Binding-site contacts:
Ligand atom C contacts residue ARG29 of chain 13.C at 3.9 Å.
Ligand atom N contacts residue ASP243 of chain 13.C at 3.3 Å (salt-bridge).
Ligand atom O contacts residue ILE25 of chain 13.C at 3.8 Å.
Ligand atom C contacts residue ASP243 of chain 13.C at 3.5 Å.
Ligand atom O contacts residue ASP243 of chain 13.C at 4.3 Å.
Ligand atom OG contacts residue ARG35 of chain 13.C at 4.2 Å.
Ligand atom O contacts residue ARG29 of chain 13.C at 4.2 Å.
Ligand atom CG2 contacts residue PRO43 of chain 13.C at 4.3 Å (hydrophobic).
Ligand atom O contacts residue ARG35 of chain 13.C at 2.9 Å (salt-bridge).
Ligand atom CD2 contacts residue ARG29 of chain 13.C at 3.8 Å.
Ligand atom CB contacts residue ARG35 of chain 13.C at 3.8 Å.
Ligand atom CG2 contacts residue ARG36 of chain 13.C at 3.8 Å.
Ligand atom C contacts residue ARG36 of chain 13.C at 3.2 Å.
Ligand atom OG contacts residue PHE244 of chain 13.C at 3.7 Å.
Ligand atom N contacts residue ASP243 of chain 13.C at 3.8 Å.
Ligand atom N contacts residue ARG35 of chain 13.C at 4.1 Å.
Ligand atom N contacts residue ARG35 of chain 13.C at 4.4 Å.
Ligand atom CA contacts residue ASP243 of chain 13.C at 4.2 Å.
Ligand atom O contacts residue ARG35 of chain 13.C at 3.3 Å (salt-bridge).
Ligand atom CB contacts residue ASP243 of chain 13.C at 3.9 Å.
Ligand atom CA contacts residue ARG35 of chain 13.C at 4.5 Å.
Ligand atom CG2 contacts residue GLU245 of chain 13.C at 3.4 Å.
Ligand atom O contacts residue ARG29 of chain 13.C at 3.0 Å (salt-bridge).
Ligand atom O contacts residue PRO43 of chain 13.C at 3.7 Å.
Ligand atom CA contacts residue ARG29 of chain 13.C at 4.2 Å.
Ligand atom CG2 contacts residue ARG35 of chain 13.C at 3.9 Å.
Ligand atom O contacts residue ARG36 of chain 13.C at 2.9 Å (salt-bridge).
Ligand atom N contacts residue ARG35 of chain 13.C at 4.1 Å.
Ligand atom CG1 contacts residue ASP243 of chain 13.C at 3.3 Å.
Ligand atom O contacts residue ASP243 of chain 13.C at 4.3 Å.
Ligand atom CB contacts residue ASP243 of chain 13.C at 4.2 Å.
Ligand atom CG1 contacts residue ARG35 of chain 13.C at 4.4 Å.
Ligand atom CD1 contacts residue ARG29 of chain 13.C at 3.6 Å.
Ligand atom C contacts residue PRO43 of chain 13.C at 4.5 Å (hydrophobic).
Ligand atom CB contacts residue ARG35 of chain 13.C at 3.4 Å.
Ligand atom C contacts residue ASP243 of chain 13.C at 4.4 Å.
Ligand atom C contacts residue ARG35 of chain 13.C at 3.5 Å.
Ligand atom O contacts residue PHE37 of chain 13.C at 3.8 Å.
Ligand atom C contacts residue ARG35 of chain 13.C at 3.7 Å.
Ligand atom CA contacts residue ASP243 of chain 13.C at 3.3 Å.

Sequence of chain 13.C:
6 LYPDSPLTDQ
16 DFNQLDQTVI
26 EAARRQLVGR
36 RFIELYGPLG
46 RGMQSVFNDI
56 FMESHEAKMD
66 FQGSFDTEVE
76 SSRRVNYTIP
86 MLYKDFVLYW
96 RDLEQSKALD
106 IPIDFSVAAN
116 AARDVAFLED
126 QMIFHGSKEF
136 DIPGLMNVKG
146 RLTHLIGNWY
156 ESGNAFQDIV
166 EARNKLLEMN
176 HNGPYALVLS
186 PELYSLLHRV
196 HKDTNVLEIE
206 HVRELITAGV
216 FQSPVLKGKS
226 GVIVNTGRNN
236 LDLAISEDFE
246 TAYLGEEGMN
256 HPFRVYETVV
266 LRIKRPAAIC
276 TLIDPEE

The protein below binds the small molecule below.
Small molecule (SMILES): CC[C@H](C)[C@H](NC(=O)[C@H](CC(C)C)NC(=O)[C@H](CO)NC(=O)CNC(=O)[C@@H](NC(=O)[C@@H](N)[C@@H](C)O)C(C)C)C(=O)N[C@H](C=O)CCC(N)=O